The small molecule below binds the protein below.
Small molecule (SMILES): CCc1c(C(=O)NCc2cccc(Cl)c2)[nH]c(C)c1C(C)=O

Binding-site contacts:
Ligand atom C contacts residue VAL99 of chain 1.C at 3.8 Å (hydrophobic).
Ligand atom O1 contacts residue LEU45 of chain 1.C at 3.7 Å.
Ligand atom C6 contacts residue ILE47 of chain 1.C at 4.2 Å (hydrophobic).
Ligand atom C15 contacts residue PRO35 of chain 1.C at 4.0 Å (hydrophobic).
Ligand atom C4 contacts residue ILE47 of chain 1.C at 3.8 Å (hydrophobic).
Ligand atom C3 contacts residue ASN93 of chain 1.C at 3.5 Å.
Ligand atom N1 contacts residue PRO35 of chain 1.C at 3.6 Å.
Ligand atom C16 contacts residue PRO35 of chain 1.C at 3.7 Å (hydrophobic).
Ligand atom C1 contacts residue PRO35 of chain 1.C at 3.6 Å (hydrophobic).
Ligand atom C12 contacts residue LEU34 of chain 1.C at 3.6 Å (hydrophobic).
Ligand atom N contacts residue PRO35 of chain 1.C at 2.9 Å (h-bond).
Ligand atom C3 contacts residue VAL40 of chain 1.C at 4.0 Å (hydrophobic).
Ligand atom O contacts residue VAL99 of chain 1.C at 4.0 Å.
Ligand atom C2 contacts residue VAL40 of chain 1.C at 3.7 Å (hydrophobic).
Ligand atom C6 contacts residue LEU45 of chain 1.C at 3.7 Å (hydrophobic).
Ligand atom C9 contacts residue LEU45 of chain 1.C at 4.1 Å (hydrophobic).
Ligand atom C1 contacts residue VAL99 of chain 1.C at 3.9 Å (hydrophobic).
Ligand atom C contacts residue PRO35 of chain 1.C at 3.6 Å (hydrophobic).
Ligand atom C4 contacts residue TYR50 of chain 1.C at 3.7 Å (hydrophobic).
Ligand atom C1 contacts residue VAL40 of chain 1.C at 3.7 Å (hydrophobic).
Ligand atom CL contacts residue PRO35 of chain 1.C at 3.7 Å.
Ligand atom C4 contacts residue TYR92 of chain 1.C at 3.3 Å (hydrophobic).
Ligand atom O contacts residue TYR50 of chain 1.C at 4.1 Å.
Ligand atom C11 contacts residue PRO35 of chain 1.C at 3.8 Å (hydrophobic).
Ligand atom C14 contacts residue LEU34 of chain 1.C at 3.6 Å (hydrophobic).
Ligand atom C2 contacts residue VAL99 of chain 1.C at 4.0 Å (hydrophobic).
Ligand atom C8 contacts residue PRO35 of chain 1.C at 3.9 Å (hydrophobic).
Ligand atom C5 contacts residue VAL99 of chain 1.C at 4.1 Å (hydrophobic).
Ligand atom C8 contacts residue VAL99 of chain 1.C at 4.2 Å (hydrophobic).
Ligand atom N contacts residue VAL40 of chain 1.C at 4.0 Å.
Ligand atom C7 contacts residue VAL99 of chain 1.C at 3.8 Å (hydrophobic).
Ligand atom C13 contacts residue LEU34 of chain 1.C at 3.7 Å (hydrophobic).
Ligand atom C7 contacts residue ASN93 of chain 1.C at 3.9 Å.
Ligand atom O contacts residue ASN93 of chain 1.C at 2.8 Å (h-bond).
Ligand atom C contacts residue VAL40 of chain 1.C at 3.5 Å (hydrophobic).
Ligand atom CL contacts residue ARG98 of chain 1.C at 3.6 Å.
Ligand atom C11 contacts residue LEU34 of chain 1.C at 4.0 Å (hydrophobic).
Ligand atom C4 contacts residue ASN93 of chain 1.C at 3.6 Å.
Ligand atom O contacts residue ALA89 of chain 1.C at 4.1 Å.
Ligand atom C1 contacts residue PHE36 of chain 1.C at 3.8 Å (hydrophobic).

Sequence of chain 1.C:
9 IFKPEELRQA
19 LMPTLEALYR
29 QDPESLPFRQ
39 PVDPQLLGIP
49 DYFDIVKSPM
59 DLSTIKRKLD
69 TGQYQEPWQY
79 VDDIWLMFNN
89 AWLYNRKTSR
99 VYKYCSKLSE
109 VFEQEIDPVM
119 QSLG